A protein and the small-molecule ligand that binds it are described below.
Small molecule (SMILES): Cc1cccc(-c2ccc(OCCCCCN3CCN(c4ccncc4)C3=O)cc2)c1

Binding-site contacts:
Ligand atom OAB contacts residue ASP112 of chain 44.A at 3.5 Å.
Ligand atom CAU contacts residue TYR201 of chain 44.A at 3.8 Å (hydrophobic).
Ligand atom CAZ contacts residue MET195 of chain 44.A at 3.9 Å (hydrophobic).
Ligand atom OAB contacts residue ILE113 of chain 44.A at 3.2 Å (h-bond).
Ligand atom CAU contacts residue TRP203 of chain 44.A at 3.7 Å (hydrophobic).
Ligand atom CBC contacts residue TRP203 of chain 44.A at 3.2 Å (hydrophobic).
Ligand atom CAK contacts residue MET195 of chain 44.A at 3.6 Å (hydrophobic).
Ligand atom CAN contacts residue PHE155 of chain 44.A at 3.6 Å (hydrophobic).
Ligand atom CAG contacts residue PHE137 of chain 44.A at 3.7 Å (hydrophobic).
Ligand atom CAJ contacts residue ILE111 of chain 44.A at 3.3 Å (hydrophobic).
Ligand atom NBE contacts residue ASN228 of chain 44.A at 3.9 Å.
Ligand atom CAA contacts residue ILE24 of chain 44.C at 3.8 Å (hydrophobic).
Ligand atom CBC contacts residue ASN228 of chain 44.A at 3.9 Å.
Ligand atom CAH contacts residue GLN202 of chain 44.A at 3.7 Å.
Ligand atom OAW contacts residue ILE111 of chain 44.A at 3.6 Å.
Ligand atom CAY contacts residue PHE155 of chain 44.A at 3.8 Å (hydrophobic).
Ligand atom CAC contacts residue PHE233 of chain 44.A at 3.1 Å (hydrophobic).
Ligand atom CAH contacts residue ASN228 of chain 44.A at 3.2 Å.
Ligand atom CAT contacts residue TYR201 of chain 44.A at 3.5 Å (hydrophobic).
Ligand atom NBE contacts residue TRP203 of chain 44.A at 3.2 Å.
Ligand atom CAU contacts residue ASN228 of chain 44.A at 3.6 Å.
Ligand atom CAI contacts residue ASP112 of chain 44.A at 3.5 Å.
Ligand atom CAP contacts residue ILE111 of chain 44.A at 3.8 Å (hydrophobic).
Ligand atom CAA contacts residue PRO177 of chain 44.A at 3.8 Å (hydrophobic).
Ligand atom CAE contacts residue ASP112 of chain 44.A at 3.7 Å.
Ligand atom CAG contacts residue PHE233 of chain 44.A at 3.2 Å (hydrophobic).
Ligand atom CAM contacts residue ILE24 of chain 44.C at 3.7 Å (hydrophobic).
Ligand atom CAK contacts residue VAL192 of chain 44.A at 3.1 Å (hydrophobic).
Ligand atom OAW contacts residue MET195 of chain 44.A at 3.5 Å.
Ligand atom CAD contacts residue ASN228 of chain 44.A at 3.5 Å.
Ligand atom CAI contacts residue TRP203 of chain 44.A at 3.6 Å (hydrophobic).
Ligand atom CAD contacts residue GLN202 of chain 44.A at 3.5 Å.
Ligand atom CAM contacts residue VAL192 of chain 44.A at 3.3 Å (hydrophobic).
Ligand atom CAX contacts residue TRP203 of chain 44.A at 3.6 Å (hydrophobic).
Ligand atom CAL contacts residue ILE111 of chain 44.A at 3.6 Å (hydrophobic).
Ligand atom CAH contacts residue TRP203 of chain 44.A at 3.5 Å (hydrophobic).
Ligand atom CAR contacts residue PHE135 of chain 44.A at 3.4 Å (hydrophobic).
Ligand atom CAI contacts residue THR114 of chain 44.A at 3.8 Å.
Ligand atom CAC contacts residue PHE137 of chain 44.A at 3.8 Å (hydrophobic).
Ligand atom CAE contacts residue THR114 of chain 44.A at 3.5 Å.

Sequence of chain 44.A:
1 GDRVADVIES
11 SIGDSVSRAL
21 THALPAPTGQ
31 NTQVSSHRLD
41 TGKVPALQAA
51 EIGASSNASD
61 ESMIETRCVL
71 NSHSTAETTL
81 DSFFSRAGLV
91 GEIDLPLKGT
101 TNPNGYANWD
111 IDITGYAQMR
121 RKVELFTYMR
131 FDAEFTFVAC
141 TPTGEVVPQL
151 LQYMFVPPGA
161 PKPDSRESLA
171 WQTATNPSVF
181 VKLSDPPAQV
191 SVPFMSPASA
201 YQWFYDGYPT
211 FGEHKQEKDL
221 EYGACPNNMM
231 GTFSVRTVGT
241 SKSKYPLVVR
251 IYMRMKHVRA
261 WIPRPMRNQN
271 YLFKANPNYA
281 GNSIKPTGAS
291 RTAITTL

Sequence of chain 44.C:
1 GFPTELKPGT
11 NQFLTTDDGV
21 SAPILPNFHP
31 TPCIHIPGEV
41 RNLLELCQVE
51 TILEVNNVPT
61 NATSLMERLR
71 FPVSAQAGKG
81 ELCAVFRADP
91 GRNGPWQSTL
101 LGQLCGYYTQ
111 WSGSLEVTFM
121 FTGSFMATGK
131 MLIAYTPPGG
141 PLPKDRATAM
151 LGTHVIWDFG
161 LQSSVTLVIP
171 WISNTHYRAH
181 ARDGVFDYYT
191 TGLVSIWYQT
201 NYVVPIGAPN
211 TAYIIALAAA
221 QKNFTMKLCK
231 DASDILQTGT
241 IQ

Sequence of chain 45.C:
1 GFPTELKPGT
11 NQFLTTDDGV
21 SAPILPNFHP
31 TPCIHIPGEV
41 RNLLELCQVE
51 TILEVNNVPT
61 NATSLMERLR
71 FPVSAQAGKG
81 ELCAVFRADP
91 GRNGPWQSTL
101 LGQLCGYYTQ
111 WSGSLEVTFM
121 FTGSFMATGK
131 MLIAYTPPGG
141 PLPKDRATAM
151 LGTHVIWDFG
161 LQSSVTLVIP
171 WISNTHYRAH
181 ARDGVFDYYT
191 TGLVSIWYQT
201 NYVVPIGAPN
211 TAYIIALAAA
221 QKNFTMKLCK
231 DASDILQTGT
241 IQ